Binding-site contacts:
Ligand atom C5 contacts residue LEU151 of chain 2.Q at 4.1 Å (hydrophobic).
Ligand atom C2 contacts residue ASN87 of chain 2.Q at 2.4 Å.
Ligand atom C3 contacts residue ASN87 of chain 2.Q at 3.7 Å.
Ligand atom N2 contacts residue ASN87 of chain 2.Q at 2.9 Å (h-bond).
Ligand atom O6 contacts residue LEU151 of chain 2.Q at 3.4 Å.
Ligand atom C1 contacts residue SER89 of chain 2.Q at 4.5 Å.
Ligand atom C7 contacts residue ASN87 of chain 2.Q at 3.6 Å.
Ligand atom O5 contacts residue SER89 of chain 2.Q at 4.1 Å.
Ligand atom C5 contacts residue SER89 of chain 2.Q at 4.3 Å.
Ligand atom O7 contacts residue ASP85 of chain 2.Q at 4.3 Å.
Ligand atom O7 contacts residue ASN87 of chain 2.Q at 3.9 Å.
Ligand atom C1 contacts residue ASN87 of chain 2.Q at 1.4 Å.
Ligand atom C5 contacts residue ASN87 of chain 2.Q at 3.7 Å.
Ligand atom O4 contacts residue LEU151 of chain 2.Q at 3.7 Å.
Ligand atom C4 contacts residue ASN87 of chain 2.Q at 4.2 Å.
Ligand atom O5 contacts residue SER79 of chain 2.Q at 4.4 Å.
Ligand atom C6 contacts residue LEU151 of chain 2.Q at 3.8 Å (hydrophobic).
Ligand atom C4 contacts residue LEU151 of chain 2.Q at 4.4 Å (hydrophobic).
Ligand atom O5 contacts residue ASN87 of chain 2.Q at 2.3 Å (h-bond).

Sequence of chain 2.Q:
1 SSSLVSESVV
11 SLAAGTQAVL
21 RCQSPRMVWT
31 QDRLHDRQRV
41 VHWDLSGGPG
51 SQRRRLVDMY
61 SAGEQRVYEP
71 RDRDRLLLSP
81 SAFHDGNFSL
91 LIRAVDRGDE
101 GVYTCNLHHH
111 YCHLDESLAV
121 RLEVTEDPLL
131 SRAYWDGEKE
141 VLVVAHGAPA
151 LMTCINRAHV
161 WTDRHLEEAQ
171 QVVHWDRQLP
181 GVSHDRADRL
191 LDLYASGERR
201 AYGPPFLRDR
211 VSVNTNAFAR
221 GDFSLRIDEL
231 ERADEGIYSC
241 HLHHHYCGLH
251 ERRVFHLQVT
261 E

The protein below binds the small molecule below.
Small molecule (SMILES): CC(=O)N[C@@H]1[C@@H](O)[C@H](O)[C@@H](CO)O[C@H]1O